Binding-site contacts:
Ligand atom O03 contacts residue SER209 of chain 1.E at 3.4 Å (h-bond).
Ligand atom O05 contacts residue ALA70 of chain 1.D at 3.7 Å.
Ligand atom N14 contacts residue THR210 of chain 1.E at 3.8 Å.
Ligand atom C18 contacts residue TYR213 of chain 1.E at 3.2 Å (hydrophobic).
Ligand atom N16 contacts residue TYR163 of chain 1.E at 3.6 Å (h-bond).
Ligand atom C19 contacts residue PHE103 of chain 1.E at 3.7 Å (hydrophobic).
Ligand atom F21 contacts residue TYR213 of chain 1.E at 3.2 Å.
Ligand atom F21 contacts residue ILE206 of chain 1.E at 3.9 Å.
Ligand atom C08 contacts residue THR210 of chain 1.E at 3.6 Å.
Ligand atom C10 contacts residue THR208 of chain 1.E at 3.6 Å.
Ligand atom C19 contacts residue SER162 of chain 1.E at 3.8 Å.
Ligand atom C02 contacts residue TYR49 of chain 1.D at 3.6 Å (hydrophobic).
Ligand atom C17 contacts residue TYR163 of chain 1.E at 3.1 Å (hydrophobic).
Ligand atom C18 contacts residue TYR163 of chain 1.E at 3.7 Å (hydrophobic).
Ligand atom C18 contacts residue SER162 of chain 1.E at 3.1 Å.
Ligand atom C01 contacts residue TYR49 of chain 1.D at 3.7 Å (hydrophobic).
Ligand atom N16 contacts residue THR133 of chain 1.D at 3.4 Å.
Ligand atom N16 contacts residue PHE68 of chain 1.D at 3.9 Å.
Ligand atom C02 contacts residue SER209 of chain 1.E at 3.5 Å.
Ligand atom C04 contacts residue THR133 of chain 1.D at 3.7 Å.
Ligand atom C04 contacts residue PHE68 of chain 1.D at 3.7 Å (hydrophobic).
Ligand atom C22 contacts residue TYR49 of chain 1.D at 3.7 Å (hydrophobic).
Ligand atom O05 contacts residue PHE68 of chain 1.D at 3.4 Å.
Ligand atom C01 contacts residue SER209 of chain 1.E at 2.8 Å.
Ligand atom O05 contacts residue THR133 of chain 1.D at 2.8 Å (h-bond).
Ligand atom C08 contacts residue THR208 of chain 1.E at 3.4 Å.
Ligand atom C15 contacts residue TYR163 of chain 1.E at 3.5 Å (hydrophobic).
Ligand atom C07 contacts residue THR210 of chain 1.E at 3.5 Å.
Ligand atom F21 contacts residue PHE103 of chain 1.E at 3.9 Å.
Ligand atom C19 contacts residue TYR213 of chain 1.E at 3.5 Å (hydrophobic).
Ligand atom C18 contacts residue PHE103 of chain 1.E at 3.7 Å (hydrophobic).
Ligand atom N09 contacts residue THR208 of chain 1.E at 3.6 Å.
Ligand atom C10 contacts residue HIS105 of chain 1.E at 3.8 Å.
Ligand atom C17 contacts residue TYR213 of chain 1.E at 3.6 Å (hydrophobic).
Ligand atom O11 contacts residue HIS105 of chain 1.E at 2.8 Å (h-bond).
Ligand atom O11 contacts residue PHE68 of chain 1.D at 3.7 Å.
Ligand atom F21 contacts residue SER162 of chain 1.E at 3.6 Å.
Ligand atom C01 contacts residue ASP47 of chain 1.D at 3.9 Å.
Ligand atom C20 contacts residue HIS105 of chain 1.E at 3.6 Å.
Ligand atom C15 contacts residue PHE68 of chain 1.D at 3.8 Å (hydrophobic).

Sequence of chain 1.E:
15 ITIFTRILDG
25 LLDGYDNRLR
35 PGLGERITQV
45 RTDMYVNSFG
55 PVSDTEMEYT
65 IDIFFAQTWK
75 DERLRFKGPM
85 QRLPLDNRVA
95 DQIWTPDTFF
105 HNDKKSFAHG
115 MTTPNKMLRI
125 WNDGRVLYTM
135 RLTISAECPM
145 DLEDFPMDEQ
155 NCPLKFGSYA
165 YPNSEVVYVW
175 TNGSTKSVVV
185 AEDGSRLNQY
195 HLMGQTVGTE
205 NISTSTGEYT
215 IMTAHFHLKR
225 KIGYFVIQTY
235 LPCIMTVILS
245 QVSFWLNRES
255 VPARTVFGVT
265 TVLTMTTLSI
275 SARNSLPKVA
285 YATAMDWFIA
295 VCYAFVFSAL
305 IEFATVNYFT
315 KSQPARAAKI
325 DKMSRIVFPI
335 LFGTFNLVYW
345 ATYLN

Sequence of chain 1.D:
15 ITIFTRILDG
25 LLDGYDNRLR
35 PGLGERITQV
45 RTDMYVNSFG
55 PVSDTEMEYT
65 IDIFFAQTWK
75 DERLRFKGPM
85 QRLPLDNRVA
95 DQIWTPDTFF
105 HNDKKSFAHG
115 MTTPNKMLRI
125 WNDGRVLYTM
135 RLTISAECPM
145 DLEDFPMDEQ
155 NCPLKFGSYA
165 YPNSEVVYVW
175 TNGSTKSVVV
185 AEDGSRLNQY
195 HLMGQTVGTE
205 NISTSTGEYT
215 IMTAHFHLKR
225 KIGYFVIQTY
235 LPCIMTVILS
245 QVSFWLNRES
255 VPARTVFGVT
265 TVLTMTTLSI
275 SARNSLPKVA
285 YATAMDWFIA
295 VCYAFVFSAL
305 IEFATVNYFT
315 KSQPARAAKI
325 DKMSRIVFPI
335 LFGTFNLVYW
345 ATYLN

This small molecule binds to this protein.
Small molecule (SMILES): CCOC(=O)c1ncn2c1CN(C)C(=O)c1cc(F)ccc1-2